This small molecule binds to this protein.
Small molecule (SMILES): CC(=O)N[C@@H]1[C@@H](O)[C@H](O)[C@@H](CO)O[C@H]1O

Binding-site contacts:
Ligand atom C7 contacts residue ASN1158 of chain 1.B at 3.4 Å.
Ligand atom C2 contacts residue ASN1158 of chain 1.B at 2.6 Å.
Ligand atom C3 contacts residue ASN1158 of chain 1.B at 3.9 Å.
Ligand atom C5 contacts residue ASN1158 of chain 1.B at 3.6 Å.
Ligand atom O7 contacts residue TYR1155 of chain 1.B at 4.3 Å.
Ligand atom C1 contacts residue ASN1158 of chain 1.B at 1.5 Å.
Ligand atom C4 contacts residue ASN1158 of chain 1.B at 4.3 Å.
Ligand atom O7 contacts residue ASN1158 of chain 1.B at 3.1 Å (h-bond).
Ligand atom O5 contacts residue ASN1158 of chain 1.B at 2.3 Å (h-bond).
Ligand atom N2 contacts residue ASN1158 of chain 1.B at 3.2 Å (h-bond).

Sequence of chain 1.B:
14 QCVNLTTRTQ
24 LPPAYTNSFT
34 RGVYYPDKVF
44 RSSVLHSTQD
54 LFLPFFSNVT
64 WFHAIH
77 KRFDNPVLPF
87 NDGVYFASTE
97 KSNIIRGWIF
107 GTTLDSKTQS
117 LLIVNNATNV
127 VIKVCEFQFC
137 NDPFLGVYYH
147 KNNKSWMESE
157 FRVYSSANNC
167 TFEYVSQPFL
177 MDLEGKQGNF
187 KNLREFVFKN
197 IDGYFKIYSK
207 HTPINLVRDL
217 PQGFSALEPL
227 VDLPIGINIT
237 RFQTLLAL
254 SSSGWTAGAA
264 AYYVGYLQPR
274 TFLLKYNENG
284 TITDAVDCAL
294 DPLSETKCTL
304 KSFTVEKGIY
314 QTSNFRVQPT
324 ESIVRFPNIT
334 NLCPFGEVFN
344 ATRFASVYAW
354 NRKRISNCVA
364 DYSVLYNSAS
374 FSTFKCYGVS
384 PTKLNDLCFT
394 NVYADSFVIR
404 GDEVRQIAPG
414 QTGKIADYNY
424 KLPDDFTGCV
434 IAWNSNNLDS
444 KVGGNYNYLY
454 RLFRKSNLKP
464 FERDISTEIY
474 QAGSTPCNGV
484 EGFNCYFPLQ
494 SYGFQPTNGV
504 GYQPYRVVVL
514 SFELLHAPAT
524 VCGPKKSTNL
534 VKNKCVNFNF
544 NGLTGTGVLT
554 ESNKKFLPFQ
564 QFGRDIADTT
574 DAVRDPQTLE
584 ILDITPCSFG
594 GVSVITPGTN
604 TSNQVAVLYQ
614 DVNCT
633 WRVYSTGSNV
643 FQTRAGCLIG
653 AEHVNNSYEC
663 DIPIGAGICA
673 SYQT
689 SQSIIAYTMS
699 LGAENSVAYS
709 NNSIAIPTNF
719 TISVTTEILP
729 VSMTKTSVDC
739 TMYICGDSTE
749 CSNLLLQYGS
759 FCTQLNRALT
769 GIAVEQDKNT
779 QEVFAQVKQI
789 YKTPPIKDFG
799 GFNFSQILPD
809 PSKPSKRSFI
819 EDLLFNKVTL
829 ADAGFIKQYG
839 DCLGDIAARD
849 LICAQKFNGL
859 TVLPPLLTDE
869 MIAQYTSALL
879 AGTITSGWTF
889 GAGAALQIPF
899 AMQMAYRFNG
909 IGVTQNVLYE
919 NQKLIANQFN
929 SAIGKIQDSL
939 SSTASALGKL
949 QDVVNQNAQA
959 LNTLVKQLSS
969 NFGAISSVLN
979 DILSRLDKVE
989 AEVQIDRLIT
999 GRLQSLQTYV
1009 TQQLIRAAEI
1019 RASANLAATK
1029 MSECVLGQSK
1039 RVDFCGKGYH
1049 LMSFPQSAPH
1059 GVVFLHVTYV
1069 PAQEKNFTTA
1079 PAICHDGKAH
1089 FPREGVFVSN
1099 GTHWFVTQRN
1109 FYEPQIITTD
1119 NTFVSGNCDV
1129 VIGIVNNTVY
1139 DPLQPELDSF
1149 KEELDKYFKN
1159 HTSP